The small molecule below binds the protein below.
Small molecule (SMILES): CC(=O)N[C@@H]1[C@@H](O)[C@H](O)[C@@H](CO)O[C@H]1O

Binding-site contacts:
Ligand atom O7 contacts residue ASN603 of chain 1.C at 4.5 Å.
Ligand atom N2 contacts residue ASN603 of chain 1.C at 2.9 Å (h-bond).
Ligand atom C1 contacts residue ASN603 of chain 1.C at 1.4 Å.
Ligand atom C4 contacts residue ASN603 of chain 1.C at 4.2 Å.
Ligand atom C5 contacts residue ASN603 of chain 1.C at 3.7 Å.
Ligand atom C2 contacts residue ASN603 of chain 1.C at 2.4 Å.
Ligand atom C3 contacts residue ASN603 of chain 1.C at 3.8 Å.
Ligand atom C8 contacts residue ASN603 of chain 1.C at 4.0 Å.
Ligand atom C7 contacts residue ASN603 of chain 1.C at 3.6 Å.
Ligand atom O5 contacts residue ASN603 of chain 1.C at 2.4 Å (h-bond).

Sequence of chain 1.C:
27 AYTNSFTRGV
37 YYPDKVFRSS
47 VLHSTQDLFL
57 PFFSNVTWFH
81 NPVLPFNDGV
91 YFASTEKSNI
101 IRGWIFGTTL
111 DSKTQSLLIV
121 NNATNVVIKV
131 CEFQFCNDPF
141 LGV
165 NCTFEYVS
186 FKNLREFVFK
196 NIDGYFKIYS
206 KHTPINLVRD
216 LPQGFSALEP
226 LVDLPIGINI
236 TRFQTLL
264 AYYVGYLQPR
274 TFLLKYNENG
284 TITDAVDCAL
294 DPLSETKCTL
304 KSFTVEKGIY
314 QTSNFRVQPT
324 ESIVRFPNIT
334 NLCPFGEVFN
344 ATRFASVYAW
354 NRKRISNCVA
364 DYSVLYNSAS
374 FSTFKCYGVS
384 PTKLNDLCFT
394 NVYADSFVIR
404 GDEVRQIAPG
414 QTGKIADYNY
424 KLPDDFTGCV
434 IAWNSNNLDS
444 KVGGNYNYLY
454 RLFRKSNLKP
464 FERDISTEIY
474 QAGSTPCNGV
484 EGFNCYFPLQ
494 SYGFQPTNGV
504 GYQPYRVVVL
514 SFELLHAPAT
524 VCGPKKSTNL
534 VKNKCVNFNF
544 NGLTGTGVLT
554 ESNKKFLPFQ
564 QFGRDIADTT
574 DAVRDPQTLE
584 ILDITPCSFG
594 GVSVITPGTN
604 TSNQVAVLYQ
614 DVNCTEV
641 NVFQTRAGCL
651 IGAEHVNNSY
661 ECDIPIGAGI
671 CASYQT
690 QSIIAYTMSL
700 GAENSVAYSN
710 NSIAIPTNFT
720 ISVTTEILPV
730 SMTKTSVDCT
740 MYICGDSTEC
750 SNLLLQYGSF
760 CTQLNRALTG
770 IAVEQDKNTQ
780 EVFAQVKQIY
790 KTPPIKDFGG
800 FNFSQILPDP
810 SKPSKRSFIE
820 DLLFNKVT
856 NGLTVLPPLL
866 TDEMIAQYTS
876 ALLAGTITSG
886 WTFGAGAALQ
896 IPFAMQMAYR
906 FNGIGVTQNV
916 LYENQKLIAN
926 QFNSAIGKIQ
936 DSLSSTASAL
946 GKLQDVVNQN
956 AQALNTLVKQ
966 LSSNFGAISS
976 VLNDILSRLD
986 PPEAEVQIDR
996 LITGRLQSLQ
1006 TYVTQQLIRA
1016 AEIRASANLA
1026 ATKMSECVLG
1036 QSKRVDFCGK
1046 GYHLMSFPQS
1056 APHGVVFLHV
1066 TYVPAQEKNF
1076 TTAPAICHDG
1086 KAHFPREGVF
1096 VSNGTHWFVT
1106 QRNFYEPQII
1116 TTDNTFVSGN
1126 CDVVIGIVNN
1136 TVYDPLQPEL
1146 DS